Sequence of chain 2.A:
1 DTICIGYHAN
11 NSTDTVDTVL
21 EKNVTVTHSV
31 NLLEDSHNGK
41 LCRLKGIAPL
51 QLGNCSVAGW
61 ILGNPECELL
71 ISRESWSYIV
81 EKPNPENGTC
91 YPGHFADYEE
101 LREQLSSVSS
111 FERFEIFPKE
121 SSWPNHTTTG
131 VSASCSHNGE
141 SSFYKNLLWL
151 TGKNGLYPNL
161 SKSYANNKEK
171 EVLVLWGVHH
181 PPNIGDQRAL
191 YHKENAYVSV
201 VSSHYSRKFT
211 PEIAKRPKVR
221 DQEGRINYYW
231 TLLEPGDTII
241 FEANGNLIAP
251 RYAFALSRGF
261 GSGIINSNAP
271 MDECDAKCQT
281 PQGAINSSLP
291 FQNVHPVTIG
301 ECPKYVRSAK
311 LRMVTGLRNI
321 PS

Binding-site contacts:
Ligand atom C4 contacts residue ASN286 of chain 2.A at 4.2 Å.
Ligand atom C5 contacts residue ASN286 of chain 2.A at 3.6 Å.
Ligand atom C1 contacts residue ASN286 of chain 2.A at 1.4 Å.
Ligand atom C3 contacts residue ASN286 of chain 2.A at 3.8 Å.
Ligand atom C2 contacts residue ASN286 of chain 2.A at 2.5 Å.
Ligand atom N2 contacts residue ASN286 of chain 2.A at 2.9 Å (h-bond).
Ligand atom C8 contacts residue ASN286 of chain 2.A at 4.5 Å.
Ligand atom C7 contacts residue ASN286 of chain 2.A at 3.4 Å.
Ligand atom O5 contacts residue ASN286 of chain 2.A at 2.4 Å (h-bond).
Ligand atom O7 contacts residue ASN286 of chain 2.A at 3.6 Å.

The protein below binds the small molecule below.
Small molecule (SMILES): CC(=O)N[C@H]1[C@H](O[C@H]2[C@H](O)[C@@H](NC(C)=O)CO[C@@H]2CO)O[C@H](CO)[C@@H](O[C@@H]2O[C@H](CO)[C@@H](O)[C@H](O[C@H]3O[C@H](CO)[C@@H](O)[C@H](O)[C@@H]3O)[C@@H]2O)[C@@H]1O